Binding-site contacts:
Ligand atom C5 contacts residue ASP256 of chain 1.A at 4.3 Å.
Ligand atom O6 contacts residue ASP256 of chain 1.A at 2.7 Å (salt-bridge).
Ligand atom C8 contacts residue GLU229 of chain 1.A at 3.9 Å.
Ligand atom C1 contacts residue THR270 of chain 1.A at 3.5 Å.
Ligand atom O5 contacts residue ASP256 of chain 1.A at 3.5 Å (salt-bridge).
Ligand atom N2 contacts residue ASN259 of chain 1.A at 2.9 Å (h-bond).
Ligand atom C1 contacts residue SER255 of chain 1.A at 4.0 Å.
Ligand atom C5 contacts residue ASN259 of chain 1.A at 3.7 Å.
Ligand atom O5 contacts residue THR270 of chain 1.A at 3.6 Å.
Ligand atom C5 contacts residue THR270 of chain 1.A at 4.1 Å.
Ligand atom C8 contacts residue PRO230 of chain 1.A at 3.7 Å (hydrophobic).
Ligand atom C4 contacts residue ASN259 of chain 1.A at 4.2 Å.
Ligand atom O5 contacts residue ARG272 of chain 1.A at 4.3 Å.
Ligand atom C3 contacts residue ASN259 of chain 1.A at 3.8 Å.
Ligand atom C7 contacts residue ASN259 of chain 1.A at 3.9 Å.
Ligand atom C2 contacts residue ASN259 of chain 1.A at 2.4 Å.
Ligand atom O5 contacts residue ASN259 of chain 1.A at 2.4 Å (h-bond).
Ligand atom O6 contacts residue GLY271 of chain 1.A at 4.0 Å.
Ligand atom C8 contacts residue ASN259 of chain 1.A at 4.2 Å.
Ligand atom C1 contacts residue ASN259 of chain 1.A at 1.4 Å.
Ligand atom O7 contacts residue ASN259 of chain 1.A at 4.5 Å.
Ligand atom O6 contacts residue ARG272 of chain 1.A at 3.1 Å.
Ligand atom O5 contacts residue GLY271 of chain 1.A at 3.8 Å.
Ligand atom C6 contacts residue ARG272 of chain 1.A at 4.2 Å.
Ligand atom O7 contacts residue PRO230 of chain 1.A at 3.6 Å.
Ligand atom C7 contacts residue PRO230 of chain 1.A at 3.8 Å (hydrophobic).
Ligand atom C1 contacts residue GLY271 of chain 1.A at 4.0 Å.
Ligand atom C6 contacts residue ASP256 of chain 1.A at 3.9 Å.
Ligand atom C2 contacts residue SER255 of chain 1.A at 4.3 Å.
Ligand atom O5 contacts residue SER255 of chain 1.A at 4.3 Å.

Sequence of chain 1.A:
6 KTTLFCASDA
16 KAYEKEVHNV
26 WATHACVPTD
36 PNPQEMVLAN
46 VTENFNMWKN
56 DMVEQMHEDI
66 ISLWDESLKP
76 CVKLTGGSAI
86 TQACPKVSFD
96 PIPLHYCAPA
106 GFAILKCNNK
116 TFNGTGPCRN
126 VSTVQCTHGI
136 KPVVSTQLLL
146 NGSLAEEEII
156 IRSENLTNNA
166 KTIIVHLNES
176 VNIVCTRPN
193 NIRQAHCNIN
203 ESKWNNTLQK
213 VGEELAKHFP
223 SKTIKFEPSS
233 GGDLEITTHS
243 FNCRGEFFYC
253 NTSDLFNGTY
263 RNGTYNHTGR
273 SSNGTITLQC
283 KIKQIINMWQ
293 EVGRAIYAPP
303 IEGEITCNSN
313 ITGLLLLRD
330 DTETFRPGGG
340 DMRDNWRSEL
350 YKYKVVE

The small molecule below binds the protein below.
Small molecule (SMILES): CC(=O)N[C@@H]1[C@@H](O)[C@H](O)[C@@H](CO)O[C@H]1O